Binding-site contacts:
Ligand atom N contacts residue GLN30 of chain 1.A at 3.3 Å (h-bond).
Ligand atom O2P contacts residue HIS72 of chain 1.A at 3.0 Å (h-bond).
Ligand atom O contacts residue ASP69 of chain 1.A at 3.8 Å.
Ligand atom CA contacts residue VAL68 of chain 1.A at 3.6 Å (hydrophobic).
Ligand atom N contacts residue THR223 of chain 1.A at 2.9 Å (h-bond).
Ligand atom O1P contacts residue AMP1 of chain 1.B at 3.0 Å (h-bond).
Ligand atom P contacts residue LYS221 of chain 1.A at 3.6 Å.
Ligand atom O2P contacts residue AMP1 of chain 1.B at 3.0 Å (h-bond).
Ligand atom C contacts residue THR223 of chain 1.A at 3.1 Å.
Ligand atom CB contacts residue GLN30 of chain 1.A at 3.3 Å.
Ligand atom P contacts residue HIS71 of chain 1.A at 3.7 Å.
Ligand atom OG contacts residue GLN30 of chain 1.A at 2.7 Å (h-bond).
Ligand atom O1P contacts residue MG1 of chain 1.D at 2.0 Å.
Ligand atom OXT contacts residue THR223 of chain 1.A at 3.3 Å (h-bond).
Ligand atom O1P contacts residue ASP69 of chain 1.A at 3.0 Å (salt-bridge).
Ligand atom OXT contacts residue VAL68 of chain 1.A at 3.4 Å (h-bond).
Ligand atom O2P contacts residue LYS221 of chain 1.A at 3.3 Å (salt-bridge).
Ligand atom O contacts residue ARG224 of chain 1.A at 3.6 Å.
Ligand atom O1P contacts residue LYS221 of chain 1.A at 2.9 Å (salt-bridge).
Ligand atom CA contacts residue ASP69 of chain 1.A at 3.3 Å.
Ligand atom C contacts residue ARG224 of chain 1.A at 3.8 Å.
Ligand atom C contacts residue HIS225 of chain 1.A at 3.7 Å.
Ligand atom OXT contacts residue ARG224 of chain 1.A at 3.5 Å.
Ligand atom O contacts residue TRP102 of chain 1.A at 3.0 Å (h-bond).
Ligand atom OG contacts residue LYS221 of chain 1.A at 3.6 Å.
Ligand atom CB contacts residue THR223 of chain 1.A at 3.1 Å.
Ligand atom P contacts residue ASP69 of chain 1.A at 3.8 Å.
Ligand atom O contacts residue THR223 of chain 1.A at 3.5 Å (h-bond).
Ligand atom O2P contacts residue HIS71 of chain 1.A at 3.6 Å.
Ligand atom O3P contacts residue HIS71 of chain 1.A at 2.7 Å (h-bond).
Ligand atom C contacts residue ASP69 of chain 1.A at 3.6 Å.
Ligand atom CB contacts residue TRP102 of chain 1.A at 3.6 Å (hydrophobic).
Ligand atom OXT contacts residue HIS225 of chain 1.A at 2.8 Å (h-bond).
Ligand atom O3P contacts residue GLY70 of chain 1.A at 3.0 Å (h-bond).
Ligand atom CA contacts residue THR223 of chain 1.A at 3.3 Å.
Ligand atom P contacts residue AMP1 of chain 1.B at 3.1 Å.
Ligand atom P contacts residue MG1 of chain 1.D at 3.4 Å.
Ligand atom O3P contacts residue ASP69 of chain 1.A at 3.5 Å (salt-bridge).
Ligand atom O3P contacts residue AMP1 of chain 1.B at 3.3 Å (h-bond).
Ligand atom N contacts residue VAL68 of chain 1.A at 2.7 Å (h-bond).

The protein below binds the small molecule below.
Small molecule (SMILES): N[C@@H](COP(=O)(O)O)C(=O)O

Sequence of chain 1.A:
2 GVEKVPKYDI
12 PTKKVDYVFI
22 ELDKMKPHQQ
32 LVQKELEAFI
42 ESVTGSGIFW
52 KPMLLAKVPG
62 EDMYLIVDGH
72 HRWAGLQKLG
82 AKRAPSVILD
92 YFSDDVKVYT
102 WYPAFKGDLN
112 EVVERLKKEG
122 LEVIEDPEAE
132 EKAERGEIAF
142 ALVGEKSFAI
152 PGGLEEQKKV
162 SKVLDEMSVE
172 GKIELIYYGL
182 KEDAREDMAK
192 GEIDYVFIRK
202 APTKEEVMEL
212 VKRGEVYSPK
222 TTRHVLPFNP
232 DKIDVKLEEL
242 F